Binding-site contacts:
Ligand atom C7 contacts residue SER48 of chain 1.A at 3.4 Å.
Ligand atom C1 contacts residue PHE93 of chain 1.A at 4.0 Å (hydrophobic).
Ligand atom C2 contacts residue SER48 of chain 1.A at 3.9 Å.
Ligand atom F6 contacts residue LEU141 of chain 1.A at 3.2 Å.
Ligand atom C4 contacts residue LEU57 of chain 1.A at 3.9 Å (hydrophobic).
Ligand atom O1 contacts residue CYS46 of chain 1.A at 3.3 Å (h-bond).
Ligand atom F3 contacts residue VAL294 of chain 1.A at 3.4 Å.
Ligand atom F5 contacts residue PHE140 of chain 1.A at 3.3 Å.
Ligand atom O1 contacts residue SER48 of chain 1.A at 2.5 Å (h-bond).
Ligand atom F3 contacts residue LEU309 of chain 1.B at 3.6 Å.
Ligand atom O1 contacts residue HIS67 of chain 1.A at 3.1 Å (h-bond).
Ligand atom F6 contacts residue HIS67 of chain 1.A at 3.3 Å.
Ligand atom C7 contacts residue NAJ1 of chain 1.E at 3.3 Å.
Ligand atom O1 contacts residue CYS174 of chain 1.A at 3.4 Å (h-bond).
Ligand atom C3 contacts residue VAL294 of chain 1.A at 3.5 Å (hydrophobic).
Ligand atom C7 contacts residue CYS174 of chain 1.A at 3.6 Å (hydrophobic).
Ligand atom C7 contacts residue PHE93 of chain 1.A at 3.6 Å (hydrophobic).
Ligand atom C1 contacts residue SER48 of chain 1.A at 3.3 Å.
Ligand atom C6 contacts residue LEU141 of chain 1.A at 3.7 Å (hydrophobic).
Ligand atom F2 contacts residue VAL294 of chain 1.A at 3.7 Å.
Ligand atom C7 contacts residue HIS67 of chain 1.A at 3.5 Å.
Ligand atom C5 contacts residue LEU141 of chain 1.A at 3.8 Å (hydrophobic).
Ligand atom F5 contacts residue LEU57 of chain 1.A at 3.2 Å.
Ligand atom C7 contacts residue ZN1 of chain 1.C at 2.9 Å.
Ligand atom O1 contacts residue ZN1 of chain 1.C at 1.9 Å.
Ligand atom F6 contacts residue SER48 of chain 1.A at 3.2 Å.
Ligand atom O1 contacts residue NAJ1 of chain 1.E at 3.0 Å.
Ligand atom F3 contacts residue LEU116 of chain 1.A at 3.7 Å.
Ligand atom C2 contacts residue NAJ1 of chain 1.E at 4.0 Å.
Ligand atom C3 contacts residue LEU116 of chain 1.A at 3.6 Å (hydrophobic).
Ligand atom C5 contacts residue LEU57 of chain 1.A at 3.6 Å (hydrophobic).
Ligand atom F5 contacts residue LEU141 of chain 1.A at 3.4 Å.
Ligand atom F2 contacts residue ILE318 of chain 1.A at 3.7 Å.
Ligand atom F4 contacts residue LEU116 of chain 1.A at 3.9 Å.
Ligand atom C2 contacts residue VAL294 of chain 1.A at 3.7 Å (hydrophobic).
Ligand atom C6 contacts residue SER48 of chain 1.A at 3.5 Å.
Ligand atom F4 contacts residue LEU57 of chain 1.A at 3.3 Å.
Ligand atom C4 contacts residue LEU116 of chain 1.A at 3.6 Å (hydrophobic).
Ligand atom F2 contacts residue NAJ1 of chain 1.E at 2.9 Å.
Ligand atom F3 contacts residue ILE318 of chain 1.A at 3.5 Å.

Sequence of chain 1.A:
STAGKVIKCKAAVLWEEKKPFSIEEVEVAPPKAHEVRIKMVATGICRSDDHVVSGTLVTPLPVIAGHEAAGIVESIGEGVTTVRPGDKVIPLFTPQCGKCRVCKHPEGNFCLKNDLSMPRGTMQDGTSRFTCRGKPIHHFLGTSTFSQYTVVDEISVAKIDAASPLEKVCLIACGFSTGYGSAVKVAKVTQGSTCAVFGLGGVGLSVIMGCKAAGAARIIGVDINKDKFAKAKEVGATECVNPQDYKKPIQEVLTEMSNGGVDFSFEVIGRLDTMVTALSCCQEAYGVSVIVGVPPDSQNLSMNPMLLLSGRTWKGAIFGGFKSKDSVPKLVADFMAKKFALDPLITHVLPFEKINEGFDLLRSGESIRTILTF

Sequence of chain 1.B:
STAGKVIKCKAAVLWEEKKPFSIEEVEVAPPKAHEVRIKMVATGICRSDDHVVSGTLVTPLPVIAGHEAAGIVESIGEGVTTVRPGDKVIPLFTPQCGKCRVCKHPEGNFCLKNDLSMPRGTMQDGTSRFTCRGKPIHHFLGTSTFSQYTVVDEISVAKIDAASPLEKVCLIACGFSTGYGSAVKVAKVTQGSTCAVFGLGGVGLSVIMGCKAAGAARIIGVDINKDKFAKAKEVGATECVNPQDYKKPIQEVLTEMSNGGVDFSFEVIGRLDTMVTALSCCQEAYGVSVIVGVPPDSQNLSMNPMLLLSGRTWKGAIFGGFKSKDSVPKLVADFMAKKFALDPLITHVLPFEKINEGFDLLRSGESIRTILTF

This small molecule binds to this protein.
Small molecule (SMILES): OCc1c(F)c(F)c(F)c(F)c1F